Sequence of chain 2.A:
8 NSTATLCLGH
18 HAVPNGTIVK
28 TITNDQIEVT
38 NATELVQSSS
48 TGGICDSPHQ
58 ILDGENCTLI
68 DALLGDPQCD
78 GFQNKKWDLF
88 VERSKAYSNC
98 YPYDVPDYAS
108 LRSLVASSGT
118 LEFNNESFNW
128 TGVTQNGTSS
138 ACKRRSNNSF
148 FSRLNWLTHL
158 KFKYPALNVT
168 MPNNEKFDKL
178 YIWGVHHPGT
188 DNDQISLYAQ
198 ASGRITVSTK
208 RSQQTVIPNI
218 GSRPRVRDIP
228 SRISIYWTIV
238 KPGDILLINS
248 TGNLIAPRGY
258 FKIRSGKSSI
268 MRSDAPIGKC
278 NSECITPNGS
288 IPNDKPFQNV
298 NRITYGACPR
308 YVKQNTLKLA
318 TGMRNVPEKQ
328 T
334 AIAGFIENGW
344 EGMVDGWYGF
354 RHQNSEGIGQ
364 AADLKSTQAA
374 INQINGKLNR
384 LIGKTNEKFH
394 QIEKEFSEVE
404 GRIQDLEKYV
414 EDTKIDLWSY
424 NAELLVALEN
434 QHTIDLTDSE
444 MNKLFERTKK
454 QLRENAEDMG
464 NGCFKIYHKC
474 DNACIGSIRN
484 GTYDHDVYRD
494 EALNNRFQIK

Binding-site contacts:
Ligand atom C6 contacts residue ASN133 of chain 2.A at 4.1 Å.
Ligand atom C8 contacts residue EPE1 of chain 2.I at 3.7 Å.
Ligand atom C5 contacts residue ASN133 of chain 2.A at 3.0 Å.
Ligand atom C7 contacts residue EPE1 of chain 2.I at 4.1 Å.
Ligand atom O5 contacts residue ASN133 of chain 2.A at 2.3 Å (h-bond).
Ligand atom C2 contacts residue ASN133 of chain 2.A at 2.6 Å.
Ligand atom O6 contacts residue ASN133 of chain 2.A at 4.1 Å.
Ligand atom O7 contacts residue EPE1 of chain 2.I at 3.8 Å.
Ligand atom C1 contacts residue ARG255 of chain 2.A at 4.1 Å.
Ligand atom O6 contacts residue GLN132 of chain 2.A at 4.1 Å.
Ligand atom C7 contacts residue ASN133 of chain 2.A at 3.8 Å.
Ligand atom N2 contacts residue ASN133 of chain 2.A at 2.7 Å (h-bond).
Ligand atom C3 contacts residue ASN133 of chain 2.A at 3.6 Å.
Ligand atom C4 contacts residue ASN133 of chain 2.A at 3.9 Å.
Ligand atom O5 contacts residue GLN132 of chain 2.A at 4.5 Å.
Ligand atom C1 contacts residue ASN133 of chain 2.A at 1.4 Å.

The small molecule below binds the protein below.
Small molecule (SMILES): CC(=O)N[C@@H]1[C@@H](O)[C@H](O)[C@@H](CO)O[C@H]1O